Binding-site contacts:
Ligand atom O6 contacts residue PHE5 of chain 1.D at 3.7 Å.
Ligand atom C43 contacts residue ILE60 of chain 1.D at 3.1 Å (hydrophobic).
Ligand atom O5 contacts residue ASP6 of chain 1.D at 3.4 Å (salt-bridge).
Ligand atom C8 contacts residue TYR51 of chain 1.D at 3.4 Å (hydrophobic).
Ligand atom O4 contacts residue PHE68 of chain 1.D at 3.6 Å.
Ligand atom C30 contacts residue GLU23 of chain 1.D at 3.2 Å.
Ligand atom O2 contacts residue TYR51 of chain 1.D at 3.5 Å (h-bond).
Ligand atom N7 contacts residue TYR51 of chain 1.D at 3.6 Å (h-bond).
Ligand atom O11 contacts residue PHE15 of chain 1.D at 3.5 Å.
Ligand atom C12 contacts residue ILE59 of chain 1.D at 3.7 Å (hydrophobic).
Ligand atom O4 contacts residue TYR400 of chain 1.C at 3.5 Å.
Ligand atom C28 contacts residue GLU23 of chain 1.D at 3.7 Å.
Ligand atom O4 contacts residue ASP6 of chain 1.D at 3.3 Å (salt-bridge).
Ligand atom C3 contacts residue TRP28 of chain 1.D at 3.4 Å (hydrophobic).
Ligand atom O3 contacts residue PHE5 of chain 1.D at 3.6 Å.
Ligand atom C35 contacts residue TYR51 of chain 1.D at 3.4 Å (hydrophobic).
Ligand atom C10 contacts residue ASP6 of chain 1.D at 3.6 Å.
Ligand atom O6 contacts residue ASP6 of chain 1.D at 3.0 Å (salt-bridge).
Ligand atom O13 contacts residue GLN22 of chain 1.D at 2.6 Å (h-bond).
Ligand atom C41 contacts residue ILE25 of chain 1.D at 3.5 Å (hydrophobic).
Ligand atom C42 contacts residue ILE25 of chain 1.D at 3.7 Å (hydrophobic).
Ligand atom C1 contacts residue TYR51 of chain 1.D at 3.1 Å (hydrophobic).
Ligand atom O10 contacts residue GLU23 of chain 1.D at 2.7 Å (salt-bridge).
Ligand atom C9 contacts residue PHE5 of chain 1.D at 3.4 Å (hydrophobic).
Ligand atom C49 contacts residue TYR51 of chain 1.D at 3.3 Å (hydrophobic).
Ligand atom C4 contacts residue VAL24 of chain 1.D at 3.6 Å (hydrophobic).
Ligand atom C37 contacts residue GLU23 of chain 1.D at 3.7 Å.
Ligand atom O4 contacts residue PHE5 of chain 1.D at 3.1 Å.
Ligand atom O3 contacts residue PHE68 of chain 1.D at 3.4 Å.
Ligand atom O1 contacts residue TYR51 of chain 1.D at 3.6 Å (h-bond).
Ligand atom C43 contacts residue PHE5 of chain 1.D at 3.7 Å (hydrophobic).
Ligand atom C41 contacts residue VAL24 of chain 1.D at 3.4 Å (hydrophobic).
Ligand atom C2 contacts residue TYR51 of chain 1.D at 3.1 Å (hydrophobic).
Ligand atom C8 contacts residue PHE68 of chain 1.D at 3.7 Å (hydrophobic).
Ligand atom O3 contacts residue TYR51 of chain 1.D at 2.7 Å (h-bond).
Ligand atom O11 contacts residue VAL24 of chain 1.D at 3.5 Å.
Ligand atom O2 contacts residue VAL24 of chain 1.D at 3.4 Å.
Ligand atom O2 contacts residue ILE25 of chain 1.D at 3.0 Å (h-bond).
Ligand atom C4 contacts residue TRP28 of chain 1.D at 3.6 Å (hydrophobic).
Ligand atom C40 contacts residue GLN22 of chain 1.D at 3.7 Å.

Sequence of chain 1.C:
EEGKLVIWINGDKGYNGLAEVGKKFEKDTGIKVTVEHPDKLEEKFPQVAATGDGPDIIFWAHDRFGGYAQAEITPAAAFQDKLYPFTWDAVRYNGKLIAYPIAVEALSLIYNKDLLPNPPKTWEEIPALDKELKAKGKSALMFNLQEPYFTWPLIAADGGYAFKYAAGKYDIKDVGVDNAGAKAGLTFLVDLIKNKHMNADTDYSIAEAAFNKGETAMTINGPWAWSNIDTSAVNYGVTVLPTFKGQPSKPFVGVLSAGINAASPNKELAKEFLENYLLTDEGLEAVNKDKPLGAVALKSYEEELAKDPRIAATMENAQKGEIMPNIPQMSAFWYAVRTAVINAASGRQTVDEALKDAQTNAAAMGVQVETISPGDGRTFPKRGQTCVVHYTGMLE

Sequence of chain 1.D:
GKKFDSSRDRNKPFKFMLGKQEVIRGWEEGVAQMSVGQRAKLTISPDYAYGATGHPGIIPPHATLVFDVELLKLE

This small molecule binds to this protein.
Small molecule (SMILES): CO[C@H]1C[C@@H]2CC[C@@H](C)[C@@](O)(O2)C(=O)C(=O)N2CCCC[C@H]2C(=O)O[C@H]([C@H](C)C[C@@H]2CC[C@@H](O)[C@H](OC)C2)CC(=O)[C@H](C)/C=C(\C)[C@@H](O)[C@@H](OC)C(=O)[C@H](C)C[C@H](C)/C=C/C=CC=C1C